Binding-site contacts:
Ligand atom C03 contacts residue TYR37 of chain 1.A at 4.4 Å (hydrophobic).
Ligand atom O04 contacts residue VAL29 of chain 1.A at 4.0 Å.
Ligand atom C07 contacts residue VAL34 of chain 1.A at 3.8 Å (hydrophobic).
Ligand atom C09 contacts residue ASN80 of chain 1.A at 3.8 Å.
Ligand atom C09 contacts residue VAL34 of chain 1.A at 4.0 Å (hydrophobic).
Ligand atom N06 contacts residue VAL86 of chain 1.A at 4.3 Å.
Ligand atom C09 contacts residue PHE79 of chain 1.A at 4.2 Å (hydrophobic).
Ligand atom CL contacts residue PHE79 of chain 1.A at 3.6 Å.
Ligand atom C10 contacts residue PHE79 of chain 1.A at 4.0 Å (hydrophobic).
Ligand atom C03 contacts residue ASN80 of chain 1.A at 3.6 Å.
Ligand atom C05 contacts residue VAL29 of chain 1.A at 4.3 Å (hydrophobic).
Ligand atom C10 contacts residue ASN80 of chain 1.A at 3.2 Å.
Ligand atom O04 contacts residue ASN80 of chain 1.A at 2.9 Å (h-bond).
Ligand atom CL contacts residue ASN80 of chain 1.A at 3.6 Å.
Ligand atom C03 contacts residue VAL29 of chain 1.A at 3.8 Å (hydrophobic).
Ligand atom C05 contacts residue VAL86 of chain 1.A at 4.0 Å (hydrophobic).
Ligand atom N06 contacts residue VAL34 of chain 1.A at 4.3 Å.
Ligand atom C01 contacts residue VAL29 of chain 1.A at 3.9 Å (hydrophobic).
Ligand atom C01 contacts residue PRO24 of chain 1.A at 3.3 Å (hydrophobic).
Ligand atom C10 contacts residue VAL34 of chain 1.A at 4.4 Å (hydrophobic).
Ligand atom N06 contacts residue VAL29 of chain 1.A at 4.2 Å.
Ligand atom C09 contacts residue VAL86 of chain 1.A at 4.4 Å (hydrophobic).
Ligand atom N02 contacts residue VAL86 of chain 1.A at 3.8 Å.
Ligand atom O04 contacts residue VAL86 of chain 1.A at 4.1 Å.
Ligand atom O04 contacts residue TYR37 of chain 1.A at 3.6 Å.
Ligand atom N02 contacts residue VAL29 of chain 1.A at 3.7 Å.
Ligand atom C08 contacts residue VAL34 of chain 1.A at 3.7 Å (hydrophobic).
Ligand atom O04 contacts residue PHE79 of chain 1.A at 4.4 Å.
Ligand atom N02 contacts residue PRO24 of chain 1.A at 3.4 Å (h-bond).
Ligand atom CL contacts residue VAL34 of chain 1.A at 4.1 Å.
Ligand atom C01 contacts residue PHE25 of chain 1.A at 3.6 Å (hydrophobic).
Ligand atom C01 contacts residue VAL86 of chain 1.A at 4.1 Å (hydrophobic).
Ligand atom C10 contacts residue VAL86 of chain 1.A at 4.0 Å (hydrophobic).
Ligand atom C03 contacts residue VAL86 of chain 1.A at 3.8 Å (hydrophobic).
Ligand atom C05 contacts residue ASN80 of chain 1.A at 4.1 Å.

Sequence of chain 1.A:
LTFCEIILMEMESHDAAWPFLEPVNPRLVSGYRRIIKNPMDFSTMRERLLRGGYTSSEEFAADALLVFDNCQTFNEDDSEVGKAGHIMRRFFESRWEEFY

A small-molecule ligand and the protein it binds are described below.
Small molecule (SMILES): CNC(=O)c1cc(Cl)ccn1